Sequence of chain 1.B:
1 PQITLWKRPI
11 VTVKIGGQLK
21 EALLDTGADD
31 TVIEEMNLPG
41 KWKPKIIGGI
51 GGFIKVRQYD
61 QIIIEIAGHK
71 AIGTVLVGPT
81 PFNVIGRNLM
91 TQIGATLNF

This small molecule binds to this protein.
Small molecule (SMILES): COC(=O)N[C@H](C(=O)N[C@@H](Cc1ccccc1)[C@@H](O)CN(Cc1ccc(-c2ccccn2)cc1)NC(=O)[C@@H](NC(=O)OC)C(C)(C)C)C(C)(C)C

Sequence of chain 1.A:
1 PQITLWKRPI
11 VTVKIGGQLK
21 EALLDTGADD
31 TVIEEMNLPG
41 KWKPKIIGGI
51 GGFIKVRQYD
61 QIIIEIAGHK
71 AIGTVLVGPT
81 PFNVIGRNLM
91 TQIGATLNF

Binding-site contacts:
Ligand atom CAO contacts residue ILE10 of chain 1.A at 3.5 Å (hydrophobic).
Ligand atom OAM contacts residue GLY27 of chain 1.A at 3.4 Å (h-bond).
Ligand atom CAX contacts residue VAL84 of chain 1.A at 3.6 Å (hydrophobic).
Ligand atom OBJ contacts residue GLY48 of chain 1.B at 3.4 Å (h-bond).
Ligand atom CBK contacts residue GLY48 of chain 1.A at 3.6 Å.
Ligand atom OBI contacts residue GLY48 of chain 1.A at 3.3 Å (h-bond).
Ligand atom CBS contacts residue ASP25 of chain 1.A at 3.4 Å.
Ligand atom CAP contacts residue GLY49 of chain 1.A at 3.4 Å.
Ligand atom OAI contacts residue GLY27 of chain 1.A at 3.5 Å (h-bond).
Ligand atom OAL contacts residue ILE50 of chain 1.A at 3.6 Å.
Ligand atom CBL contacts residue GLY48 of chain 1.B at 3.7 Å.
Ligand atom CAP contacts residue ILE50 of chain 1.A at 3.5 Å (hydrophobic).
Ligand atom CAA contacts residue ARG8 of chain 1.B at 3.4 Å.
Ligand atom CBC contacts residue ASP25 of chain 1.A at 3.0 Å.
Ligand atom CAA contacts residue ASP29 of chain 1.A at 3.3 Å.
Ligand atom NBD contacts residue LEU23 of chain 1.A at 3.7 Å.
Ligand atom OAM contacts residue ASP25 of chain 1.B at 2.6 Å (salt-bridge).
Ligand atom NBF contacts residue GLY48 of chain 1.B at 2.9 Å (h-bond).
Ligand atom OAL contacts residue GLY49 of chain 1.B at 3.6 Å.
Ligand atom OAJ contacts residue ASP29 of chain 1.B at 3.0 Å (salt-bridge).
Ligand atom OAI contacts residue ALA28 of chain 1.A at 3.5 Å.
Ligand atom NBG contacts residue GLY27 of chain 1.A at 3.1 Å (h-bond).
Ligand atom CAB contacts residue ARG8 of chain 1.A at 3.3 Å.
Ligand atom CAS contacts residue PHE82 of chain 1.A at 3.4 Å (hydrophobic).
Ligand atom N contacts residue GLY48 of chain 1.A at 2.9 Å (h-bond).
Ligand atom CAB contacts residue ASP29 of chain 1.B at 3.3 Å.
Ligand atom CBA contacts residue ASP25 of chain 1.B at 3.2 Å.
Ligand atom OAM contacts residue ASP25 of chain 1.A at 2.6 Å (salt-bridge).
Ligand atom CAZ contacts residue VAL84 of chain 1.A at 3.5 Å (hydrophobic).
Ligand atom O contacts residue GLY49 of chain 1.A at 3.3 Å.
Ligand atom CAZ contacts residue PHE82 of chain 1.A at 3.5 Å (hydrophobic).
Ligand atom NBH contacts residue GLY27 of chain 1.B at 3.0 Å (h-bond).
Ligand atom OAJ contacts residue GLY27 of chain 1.B at 3.6 Å.
Ligand atom CBQ contacts residue PHE82 of chain 1.A at 3.7 Å (hydrophobic).
Ligand atom CBA contacts residue GLY27 of chain 1.A at 3.7 Å.
Ligand atom OAI contacts residue ASP29 of chain 1.A at 3.0 Å (salt-bridge).
Ligand atom CBC contacts residue GLY27 of chain 1.B at 3.6 Å.
Ligand atom CG2 contacts residue GLY48 of chain 1.A at 3.6 Å.
Ligand atom NBD contacts residue PHE82 of chain 1.A at 3.4 Å.
Ligand atom CBS contacts residue ASP25 of chain 1.B at 3.4 Å.